This protein binds this small molecule.
Small molecule (SMILES): CN[C@H]1[C@@H](O[C@@H]2/C3=C/C#C[C@H]4O[C@@]4([C@H]4COC(=O)O4)C#CC3=C[C@H]2OC(=O)c2c(O)ccc3c(C)cc(OC)cc23)O[C@H](C)[C@H](O)[C@@H]1O

Binding-site contacts:
Ligand atom O12 contacts residue PHE78 of chain 1.B at 3.4 Å (h-bond).
Ligand atom C29 contacts residue CYS37 of chain 1.B at 3.4 Å (hydrophobic).
Ligand atom C29 contacts residue GLY35 of chain 1.B at 3.2 Å.
Ligand atom C22 contacts residue ALA1 of chain 1.A at 3.5 Å (hydrophobic).
Ligand atom C27 contacts residue SER98 of chain 1.B at 3.5 Å.
Ligand atom C1 contacts residue PHE78 of chain 1.B at 3.5 Å (hydrophobic).
Ligand atom C18 contacts residue LEU45 of chain 1.B at 3.6 Å (hydrophobic).
Ligand atom C6 contacts residue PHE76 of chain 1.B at 3.0 Å (hydrophobic).
Ligand atom O9 contacts residue ALA1 of chain 1.A at 2.6 Å (h-bond).
Ligand atom C7 contacts residue PHE78 of chain 1.B at 3.4 Å (hydrophobic).
Ligand atom O12 contacts residue LEU77 of chain 1.B at 3.5 Å (h-bond).
Ligand atom C32 contacts residue GLY96 of chain 1.B at 3.4 Å.
Ligand atom C6 contacts residue LEU77 of chain 1.B at 3.4 Å (hydrophobic).
Ligand atom O11 contacts residue GLY80 of chain 1.B at 3.1 Å.
Ligand atom O1 contacts residue PHE78 of chain 1.B at 3.4 Å.
Ligand atom C29 contacts residue GLY96 of chain 1.B at 3.5 Å.
Ligand atom O7 contacts residue GLY102 of chain 1.B at 3.2 Å (h-bond).
Ligand atom C20 contacts residue SER98 of chain 1.B at 3.1 Å.
Ligand atom O6 contacts residue SER98 of chain 1.B at 3.1 Å (h-bond).
Ligand atom C5 contacts residue LEU77 of chain 1.B at 3.4 Å (hydrophobic).
Ligand atom C28 contacts residue CYS37 of chain 1.B at 3.6 Å (hydrophobic).
Ligand atom O2 contacts residue PHE52 of chain 1.B at 3.5 Å.
Ligand atom C19 contacts residue PHE78 of chain 1.B at 3.4 Å (hydrophobic).
Ligand atom O2 contacts residue PRO49 of chain 1.B at 3.3 Å.
Ligand atom C8 contacts residue CYS47 of chain 1.B at 3.5 Å (hydrophobic).
Ligand atom C23 contacts residue TRP39 of chain 1.B at 3.5 Å (hydrophobic).
Ligand atom C7 contacts residue CYS47 of chain 1.B at 3.3 Å (hydrophobic).
Ligand atom C11 contacts residue SER98 of chain 1.B at 3.6 Å.
Ligand atom O10 contacts residue PRO49 of chain 1.B at 3.3 Å.
Ligand atom C5 contacts residue PHE76 of chain 1.B at 3.3 Å (hydrophobic).
Ligand atom N1 contacts residue PHE78 of chain 1.B at 3.5 Å.
Ligand atom O8 contacts residue GLY35 of chain 1.B at 3.1 Å (h-bond).
Ligand atom O7 contacts residue SER98 of chain 1.B at 3.1 Å (h-bond).
Ligand atom C35 contacts residue PHE78 of chain 1.B at 3.5 Å (hydrophobic).
Ligand atom C6 contacts residue PHE78 of chain 1.B at 3.5 Å (hydrophobic).
Ligand atom O2 contacts residue CYS47 of chain 1.B at 3.3 Å.
Ligand atom C6 contacts residue CYS47 of chain 1.B at 3.6 Å (hydrophobic).
Ligand atom C7 contacts residue LEU45 of chain 1.B at 3.6 Å (hydrophobic).
Ligand atom C31 contacts residue PHE52 of chain 1.B at 3.6 Å (hydrophobic).
Ligand atom O12 contacts residue GLY80 of chain 1.B at 3.4 Å (h-bond).

Sequence of chain 1.A:
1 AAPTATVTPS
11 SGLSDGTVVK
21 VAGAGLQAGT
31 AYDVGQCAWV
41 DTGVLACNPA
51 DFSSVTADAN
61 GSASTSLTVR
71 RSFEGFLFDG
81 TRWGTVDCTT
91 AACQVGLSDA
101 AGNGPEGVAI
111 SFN

Sequence of chain 1.B:
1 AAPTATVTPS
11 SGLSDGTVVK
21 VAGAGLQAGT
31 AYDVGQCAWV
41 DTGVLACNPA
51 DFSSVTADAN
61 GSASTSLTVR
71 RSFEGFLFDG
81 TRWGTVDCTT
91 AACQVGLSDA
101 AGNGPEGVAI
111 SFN